Sequence of chain 1.A:
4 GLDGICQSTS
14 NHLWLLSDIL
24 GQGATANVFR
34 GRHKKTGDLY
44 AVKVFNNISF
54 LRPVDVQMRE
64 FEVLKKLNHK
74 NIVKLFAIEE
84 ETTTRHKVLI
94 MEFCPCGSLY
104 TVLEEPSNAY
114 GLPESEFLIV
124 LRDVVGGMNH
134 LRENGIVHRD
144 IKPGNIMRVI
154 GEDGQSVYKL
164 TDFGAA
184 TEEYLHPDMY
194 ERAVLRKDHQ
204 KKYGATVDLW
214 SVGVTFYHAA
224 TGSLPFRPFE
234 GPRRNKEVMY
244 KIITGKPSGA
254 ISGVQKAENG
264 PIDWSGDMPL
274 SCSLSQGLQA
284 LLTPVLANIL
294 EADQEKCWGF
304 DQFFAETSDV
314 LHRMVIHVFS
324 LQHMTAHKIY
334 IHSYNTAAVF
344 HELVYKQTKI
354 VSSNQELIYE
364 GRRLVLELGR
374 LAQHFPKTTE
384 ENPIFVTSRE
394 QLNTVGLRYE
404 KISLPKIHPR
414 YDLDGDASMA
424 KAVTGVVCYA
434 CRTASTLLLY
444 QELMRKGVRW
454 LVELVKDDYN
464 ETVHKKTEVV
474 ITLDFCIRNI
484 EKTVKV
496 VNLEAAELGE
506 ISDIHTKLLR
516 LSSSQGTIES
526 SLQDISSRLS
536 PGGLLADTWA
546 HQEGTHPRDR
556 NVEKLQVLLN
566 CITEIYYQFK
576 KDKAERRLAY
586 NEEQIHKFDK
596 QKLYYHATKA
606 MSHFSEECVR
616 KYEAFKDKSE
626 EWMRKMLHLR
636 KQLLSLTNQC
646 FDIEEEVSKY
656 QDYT

Binding-site contacts:
Ligand atom C12 contacts residue SER101 of chain 1.A at 3.8 Å.
Ligand atom C24 contacts residue GLY100 of chain 1.A at 3.5 Å.
Ligand atom C33 contacts residue ALA29 of chain 1.A at 3.1 Å (hydrophobic).
Ligand atom N06 contacts residue LEU23 of chain 1.A at 3.2 Å (h-bond).
Ligand atom C25 contacts residue CYS97 of chain 1.A at 2.8 Å (hydrophobic).
Ligand atom S02 contacts residue LYS46 of chain 1.A at 3.7 Å.
Ligand atom C32 contacts residue VAL31 of chain 1.A at 3.7 Å (hydrophobic).
Ligand atom C14 contacts residue LEU23 of chain 1.A at 3.4 Å (hydrophobic).
Ligand atom I01 contacts residue THR164 of chain 1.A at 3.6 Å.
Ligand atom C31 contacts residue VAL31 of chain 1.A at 3.8 Å (hydrophobic).
Ligand atom C32 contacts residue GLN25 of chain 1.A at 3.6 Å.
Ligand atom N08 contacts residue LEU23 of chain 1.A at 3.8 Å.
Ligand atom O03 contacts residue GLY100 of chain 1.A at 3.4 Å.
Ligand atom C25 contacts residue PHE96 of chain 1.A at 3.4 Å (hydrophobic).
Ligand atom C30 contacts residue ALA44 of chain 1.A at 3.8 Å (hydrophobic).
Ligand atom N11 contacts residue GLU95 of chain 1.A at 3.6 Å (salt-bridge).
Ligand atom C20 contacts residue GLY100 of chain 1.A at 3.5 Å.
Ligand atom C12 contacts residue TYR103 of chain 1.A at 3.8 Å (hydrophobic).
Ligand atom C23 contacts residue GLY147 of chain 1.A at 3.6 Å.
Ligand atom C15 contacts residue TYR103 of chain 1.A at 3.7 Å (hydrophobic).
Ligand atom C33 contacts residue GLY26 of chain 1.A at 3.2 Å.
Ligand atom O03 contacts residue SER101 of chain 1.A at 3.4 Å (h-bond).
Ligand atom N08 contacts residue PHE96 of chain 1.A at 3.6 Å.
Ligand atom N11 contacts residue ALA44 of chain 1.A at 3.5 Å.
Ligand atom C17 contacts residue GLY100 of chain 1.A at 3.8 Å.
Ligand atom C22 contacts residue CYS97 of chain 1.A at 3.3 Å (hydrophobic).
Ligand atom C15 contacts residue SER101 of chain 1.A at 3.6 Å.
Ligand atom C32 contacts residue GLY24 of chain 1.A at 3.6 Å.
Ligand atom C34 contacts residue GLY26 of chain 1.A at 3.8 Å.
Ligand atom C21 contacts residue LEU23 of chain 1.A at 3.7 Å (hydrophobic).
Ligand atom C34 contacts residue ALA29 of chain 1.A at 3.4 Å (hydrophobic).
Ligand atom I01 contacts residue MET94 of chain 1.A at 3.5 Å.
Ligand atom C15 contacts residue THR104 of chain 1.A at 3.6 Å.
Ligand atom C24 contacts residue PRO98 of chain 1.A at 3.8 Å (hydrophobic).
Ligand atom C24 contacts residue CYS97 of chain 1.A at 3.6 Å (hydrophobic).
Ligand atom C33 contacts residue GLN25 of chain 1.A at 3.2 Å.
Ligand atom O03 contacts residue THR104 of chain 1.A at 3.2 Å.
Ligand atom C23 contacts residue MET150 of chain 1.A at 3.6 Å (hydrophobic).
Ligand atom N08 contacts residue CYS97 of chain 1.A at 3.4 Å (h-bond).
Ligand atom C19 contacts residue MET150 of chain 1.A at 3.7 Å (hydrophobic).

A protein and the small-molecule ligand that binds it are described below.
Small molecule (SMILES): O=C(NCCCNc1nc(Nc2cccc(NC(=O)N3CCCC3)c2)ncc1I)c1cccs1